A protein and the small-molecule ligand that binds it are described below.
Small molecule (SMILES): CC(=O)N[C@H]1[C@H](O[C@H]2[C@H](O)[C@@H](NC(C)=O)CO[C@@H]2CO)O[C@H](CO)[C@@H](O[C@@H]2O[C@H](CO[C@H]3O[C@H](CO)[C@@H](O)[C@H](O)[C@@H]3O)[C@@H](O)[C@H](O[C@H]3O[C@H](CO)[C@@H](O)[C@H](O)[C@@H]3O)[C@@H]2O)[C@@H]1O

Sequence of chain 1.F:
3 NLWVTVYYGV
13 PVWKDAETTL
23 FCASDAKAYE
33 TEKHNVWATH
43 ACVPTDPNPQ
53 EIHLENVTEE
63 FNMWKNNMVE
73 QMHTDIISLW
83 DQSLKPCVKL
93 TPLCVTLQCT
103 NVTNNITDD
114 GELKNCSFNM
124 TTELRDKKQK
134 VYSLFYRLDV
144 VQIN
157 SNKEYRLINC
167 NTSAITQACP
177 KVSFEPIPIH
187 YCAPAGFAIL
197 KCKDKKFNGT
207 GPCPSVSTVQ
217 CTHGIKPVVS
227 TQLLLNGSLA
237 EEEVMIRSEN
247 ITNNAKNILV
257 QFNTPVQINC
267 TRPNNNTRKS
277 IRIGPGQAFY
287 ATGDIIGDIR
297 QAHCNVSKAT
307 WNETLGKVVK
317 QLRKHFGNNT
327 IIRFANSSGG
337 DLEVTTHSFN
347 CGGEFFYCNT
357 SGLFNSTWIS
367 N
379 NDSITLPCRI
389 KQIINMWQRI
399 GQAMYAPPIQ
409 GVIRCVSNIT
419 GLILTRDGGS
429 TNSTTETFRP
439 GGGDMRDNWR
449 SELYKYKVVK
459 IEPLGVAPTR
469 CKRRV

Sequence of chain 1.G:
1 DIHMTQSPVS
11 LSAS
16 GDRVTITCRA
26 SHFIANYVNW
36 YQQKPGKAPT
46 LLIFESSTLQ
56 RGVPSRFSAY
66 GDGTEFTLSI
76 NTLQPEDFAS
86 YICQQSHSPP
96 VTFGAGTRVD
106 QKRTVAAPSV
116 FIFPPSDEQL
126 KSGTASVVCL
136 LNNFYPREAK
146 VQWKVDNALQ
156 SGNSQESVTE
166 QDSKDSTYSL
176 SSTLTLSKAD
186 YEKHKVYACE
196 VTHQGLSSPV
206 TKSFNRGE

Sequence of chain 1.H:
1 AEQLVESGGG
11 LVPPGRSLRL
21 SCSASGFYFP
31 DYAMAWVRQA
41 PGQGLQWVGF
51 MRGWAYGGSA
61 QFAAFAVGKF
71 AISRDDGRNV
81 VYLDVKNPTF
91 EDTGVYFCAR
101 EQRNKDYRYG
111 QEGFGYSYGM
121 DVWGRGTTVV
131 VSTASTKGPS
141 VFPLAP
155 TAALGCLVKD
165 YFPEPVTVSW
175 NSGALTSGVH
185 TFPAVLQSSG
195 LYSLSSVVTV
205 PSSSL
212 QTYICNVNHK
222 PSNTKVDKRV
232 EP

Binding-site contacts:
Ligand atom O7 contacts residue SER120 of chain 1.F at 4.0 Å.
Ligand atom O2 contacts residue PHE28 of chain 1.I at 3.2 Å.
Ligand atom O4 contacts residue GLN61 of chain 1.H at 3.4 Å (h-bond).
Ligand atom O3 contacts residue PHE114 of chain 1.H at 3.0 Å (h-bond).
Ligand atom C3 contacts residue GLY113 of chain 1.H at 3.9 Å.
Ligand atom C3 contacts residue ASN122 of chain 1.F at 3.8 Å.
Ligand atom O3 contacts residue GLN61 of chain 1.H at 4.0 Å.
Ligand atom C8 contacts residue ASN122 of chain 1.F at 3.4 Å.
Ligand atom C7 contacts residue GLY113 of chain 1.H at 3.5 Å.
Ligand atom O7 contacts residue ASN122 of chain 1.F at 3.8 Å.
Ligand atom N2 contacts residue LYS133 of chain 1.F at 3.5 Å.
Ligand atom O7 contacts residue GLN111 of chain 1.H at 2.9 Å (h-bond).
Ligand atom C2 contacts residue GLN61 of chain 1.H at 4.0 Å.
Ligand atom C1 contacts residue ASN122 of chain 1.F at 1.4 Å.
Ligand atom O3 contacts residue ARG52 of chain 1.H at 3.7 Å.
Ligand atom O7 contacts residue GLN100 of chain 1.F at 3.8 Å.
Ligand atom C7 contacts residue ASN122 of chain 1.F at 3.3 Å.
Ligand atom C3 contacts residue GLN61 of chain 1.H at 3.4 Å.
Ligand atom N2 contacts residue GLY113 of chain 1.H at 4.0 Å.
Ligand atom C1 contacts residue ARG52 of chain 1.H at 3.7 Å.
Ligand atom O7 contacts residue GLY113 of chain 1.H at 2.8 Å (h-bond).
Ligand atom C4 contacts residue GLN61 of chain 1.H at 3.7 Å.
Ligand atom C5 contacts residue GLN61 of chain 1.H at 4.0 Å.
Ligand atom N2 contacts residue ASN122 of chain 1.F at 2.8 Å (h-bond).
Ligand atom C5 contacts residue ASN122 of chain 1.F at 3.7 Å.
Ligand atom O4 contacts residue GLY113 of chain 1.H at 2.6 Å (h-bond).
Ligand atom O7 contacts residue LYS133 of chain 1.F at 3.8 Å.
Ligand atom C1 contacts residue GLN61 of chain 1.H at 3.4 Å.
Ligand atom C3 contacts residue PHE114 of chain 1.H at 3.8 Å (hydrophobic).
Ligand atom O7 contacts residue PHE121 of chain 1.F at 3.5 Å.
Ligand atom O7 contacts residue GLU112 of chain 1.H at 3.9 Å.
Ligand atom O4 contacts residue PHE114 of chain 1.H at 3.9 Å.
Ligand atom C4 contacts residue GLY113 of chain 1.H at 3.8 Å.
Ligand atom C7 contacts residue GLN111 of chain 1.H at 3.8 Å.
Ligand atom O5 contacts residue ASN122 of chain 1.F at 2.4 Å (h-bond).
Ligand atom O3 contacts residue GLY113 of chain 1.H at 3.4 Å.
Ligand atom C4 contacts residue ARG52 of chain 1.H at 4.0 Å.
Ligand atom C2 contacts residue ASN122 of chain 1.F at 2.5 Å.
Ligand atom O3 contacts residue PHE114 of chain 1.H at 3.9 Å.
Ligand atom O6 contacts residue SER59 of chain 1.H at 4.0 Å.

Sequence of chain 1.I:
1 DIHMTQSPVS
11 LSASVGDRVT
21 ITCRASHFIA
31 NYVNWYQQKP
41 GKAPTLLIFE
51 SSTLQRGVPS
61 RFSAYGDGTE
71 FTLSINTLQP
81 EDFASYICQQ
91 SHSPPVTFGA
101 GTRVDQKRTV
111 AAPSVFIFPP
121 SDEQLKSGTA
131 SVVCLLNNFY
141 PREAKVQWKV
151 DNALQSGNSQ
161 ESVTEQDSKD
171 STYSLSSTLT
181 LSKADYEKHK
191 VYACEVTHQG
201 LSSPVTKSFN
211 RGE